Sequence of chain 11.F:
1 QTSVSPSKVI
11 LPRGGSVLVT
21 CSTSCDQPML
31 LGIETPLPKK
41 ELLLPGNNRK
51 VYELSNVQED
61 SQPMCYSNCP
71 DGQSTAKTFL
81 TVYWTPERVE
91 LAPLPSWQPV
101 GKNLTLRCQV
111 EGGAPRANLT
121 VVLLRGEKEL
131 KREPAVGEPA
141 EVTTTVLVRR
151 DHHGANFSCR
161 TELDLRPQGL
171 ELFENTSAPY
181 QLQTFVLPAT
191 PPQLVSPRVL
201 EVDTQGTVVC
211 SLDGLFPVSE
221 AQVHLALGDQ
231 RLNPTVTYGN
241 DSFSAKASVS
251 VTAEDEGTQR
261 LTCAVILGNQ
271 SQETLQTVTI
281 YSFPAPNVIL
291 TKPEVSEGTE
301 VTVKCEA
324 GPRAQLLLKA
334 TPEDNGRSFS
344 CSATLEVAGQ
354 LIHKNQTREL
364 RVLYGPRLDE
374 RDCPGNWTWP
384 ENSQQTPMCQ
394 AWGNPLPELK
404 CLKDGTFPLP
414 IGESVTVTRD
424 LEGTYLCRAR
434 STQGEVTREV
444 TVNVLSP

The protein below binds the small molecule below.
Small molecule (SMILES): CC(=O)N[C@@H]1[C@@H](O)[C@H](O)[C@@H](CO)O[C@H]1O

Binding-site contacts:
Ligand atom C1 contacts residue GLY126 of chain 11.F at 3.4 Å.
Ligand atom C2 contacts residue ASN156 of chain 11.F at 2.3 Å.
Ligand atom O5 contacts residue ASN156 of chain 11.F at 2.5 Å (h-bond).
Ligand atom C5 contacts residue ASN156 of chain 11.F at 3.7 Å.
Ligand atom C7 contacts residue ASN156 of chain 11.F at 3.3 Å.
Ligand atom C4 contacts residue ASN156 of chain 11.F at 4.2 Å.
Ligand atom O7 contacts residue ASN156 of chain 11.F at 3.2 Å (h-bond).
Ligand atom O3 contacts residue GLU127 of chain 11.F at 4.2 Å.
Ligand atom C5 contacts residue GLY126 of chain 11.F at 4.0 Å.
Ligand atom O5 contacts residue GLY126 of chain 11.F at 3.7 Å.
Ligand atom C6 contacts residue LYS128 of chain 11.F at 4.3 Å.
Ligand atom C8 contacts residue PRO179 of chain 11.F at 4.4 Å (hydrophobic).
Ligand atom C3 contacts residue ASN156 of chain 11.F at 3.6 Å.
Ligand atom O4 contacts residue GLU127 of chain 11.F at 3.1 Å (salt-bridge).
Ligand atom C6 contacts residue GLU127 of chain 11.F at 3.8 Å.
Ligand atom C5 contacts residue GLU127 of chain 11.F at 3.6 Å.
Ligand atom N2 contacts residue ASN156 of chain 11.F at 2.5 Å (h-bond).
Ligand atom C4 contacts residue GLU127 of chain 11.F at 3.6 Å.
Ligand atom C3 contacts residue GLU127 of chain 11.F at 3.6 Å.
Ligand atom C8 contacts residue ASN156 of chain 11.F at 4.2 Å.
Ligand atom C1 contacts residue ASN156 of chain 11.F at 1.4 Å.